Sequence of chain 1.A:
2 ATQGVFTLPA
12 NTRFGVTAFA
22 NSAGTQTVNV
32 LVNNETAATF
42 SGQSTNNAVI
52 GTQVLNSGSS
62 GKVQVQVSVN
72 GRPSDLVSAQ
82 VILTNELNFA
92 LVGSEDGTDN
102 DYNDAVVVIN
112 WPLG

This small molecule binds to this protein.
Small molecule (SMILES): CO[C@@H]1O[C@@H](C)[C@@H](O)[C@@H](O)[C@@H]1O

Sequence of chain 1.B:
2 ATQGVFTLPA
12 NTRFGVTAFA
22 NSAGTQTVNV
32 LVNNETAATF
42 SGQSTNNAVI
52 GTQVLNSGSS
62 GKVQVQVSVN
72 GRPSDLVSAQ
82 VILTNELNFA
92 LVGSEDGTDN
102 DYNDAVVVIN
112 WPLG

Binding-site contacts:
Ligand atom C6 contacts residue ALA24 of chain 1.A at 3.4 Å (hydrophobic).
Ligand atom C4 contacts residue CA1 of chain 1.F at 3.5 Å.
Ligand atom C3 contacts residue ASP100 of chain 1.A at 3.4 Å.
Ligand atom C3 contacts residue ASP105 of chain 1.A at 3.7 Å.
Ligand atom O4 contacts residue GLY115 of chain 1.B at 2.4 Å (h-bond).
Ligand atom O5 contacts residue SER23 of chain 1.A at 3.6 Å (h-bond).
Ligand atom C3 contacts residue CA1 of chain 1.G at 3.4 Å.
Ligand atom C2 contacts residue CA1 of chain 1.F at 3.8 Å.
Ligand atom O4 contacts residue ASP102 of chain 1.A at 4.2 Å.
Ligand atom C6 contacts residue GLY115 of chain 1.B at 3.7 Å.
Ligand atom C4 contacts residue GLY115 of chain 1.B at 3.4 Å.
Ligand atom O2 contacts residue ASP105 of chain 1.A at 3.3 Å (salt-bridge).
Ligand atom C2 contacts residue ASP105 of chain 1.A at 3.2 Å.
Ligand atom C1 contacts residue ALA24 of chain 1.A at 3.7 Å (hydrophobic).
Ligand atom O4 contacts residue CA1 of chain 1.F at 2.5 Å.
Ligand atom C2 contacts residue CA1 of chain 1.G at 3.4 Å.
Ligand atom O4 contacts residue ASN22 of chain 1.A at 3.1 Å (h-bond).
Ligand atom O2 contacts residue CA1 of chain 1.G at 2.6 Å.
Ligand atom C1 contacts residue SER23 of chain 1.A at 3.4 Å.
Ligand atom O2 contacts residue GLY98 of chain 1.A at 4.2 Å.
Ligand atom O3 contacts residue ASP105 of chain 1.A at 3.0 Å (salt-bridge).
Ligand atom C6 contacts residue THR46 of chain 1.A at 4.0 Å.
Ligand atom C5 contacts residue ALA24 of chain 1.A at 3.6 Å (hydrophobic).
Ligand atom O4 contacts residue ASP105 of chain 1.A at 3.9 Å.
Ligand atom O3 contacts residue CA1 of chain 1.G at 2.5 Å.
Ligand atom O3 contacts residue ASP102 of chain 1.A at 3.1 Å (salt-bridge).
Ligand atom C3 contacts residue CA1 of chain 1.F at 3.4 Å.
Ligand atom C1 contacts residue ASP97 of chain 1.A at 4.0 Å.
Ligand atom O3 contacts residue ASP100 of chain 1.A at 2.6 Å (salt-bridge).
Ligand atom O3 contacts residue CA1 of chain 1.F at 2.5 Å.
Ligand atom O2 contacts residue GLU96 of chain 1.A at 3.8 Å.
Ligand atom C5 contacts residue GLY115 of chain 1.B at 4.1 Å.
Ligand atom C6 contacts residue SER23 of chain 1.A at 4.2 Å.
Ligand atom O5 contacts residue ALA24 of chain 1.A at 2.7 Å (h-bond).
Ligand atom O4 contacts residue SER23 of chain 1.A at 3.4 Å.
Ligand atom C4 contacts residue ASP100 of chain 1.A at 4.1 Å.
Ligand atom C2 contacts residue SER23 of chain 1.A at 3.6 Å.
Ligand atom C2 contacts residue ASP97 of chain 1.A at 3.7 Å.
Ligand atom O2 contacts residue ASP97 of chain 1.A at 2.8 Å (salt-bridge).
Ligand atom O2 contacts residue ASP100 of chain 1.A at 3.7 Å.